Sequence of chain 1.G:
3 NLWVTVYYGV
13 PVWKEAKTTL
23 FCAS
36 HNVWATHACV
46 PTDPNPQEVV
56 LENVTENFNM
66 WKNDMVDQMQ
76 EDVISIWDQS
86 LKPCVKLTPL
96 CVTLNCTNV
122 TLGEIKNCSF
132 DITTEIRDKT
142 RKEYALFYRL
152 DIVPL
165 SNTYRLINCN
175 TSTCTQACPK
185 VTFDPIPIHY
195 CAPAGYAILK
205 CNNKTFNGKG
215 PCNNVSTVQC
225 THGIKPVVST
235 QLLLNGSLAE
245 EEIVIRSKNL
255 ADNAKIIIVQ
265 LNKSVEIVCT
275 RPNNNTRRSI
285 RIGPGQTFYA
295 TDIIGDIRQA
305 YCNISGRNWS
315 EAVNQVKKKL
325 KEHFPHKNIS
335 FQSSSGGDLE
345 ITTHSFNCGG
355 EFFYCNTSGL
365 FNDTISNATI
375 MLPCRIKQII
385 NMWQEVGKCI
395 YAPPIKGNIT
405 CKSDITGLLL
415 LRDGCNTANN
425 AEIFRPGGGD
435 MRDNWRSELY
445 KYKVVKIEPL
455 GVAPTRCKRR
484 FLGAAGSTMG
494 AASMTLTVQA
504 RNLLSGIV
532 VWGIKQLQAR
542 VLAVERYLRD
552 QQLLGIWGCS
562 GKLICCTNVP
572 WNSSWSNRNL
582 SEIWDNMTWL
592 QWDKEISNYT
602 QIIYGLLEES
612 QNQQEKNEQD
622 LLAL

Binding-site contacts:
Ligand atom C5 contacts residue ASN207 of chain 1.G at 3.7 Å.
Ligand atom O5 contacts residue ASN207 of chain 1.G at 2.4 Å (h-bond).
Ligand atom O5 contacts residue PHE210 of chain 1.G at 4.1 Å.
Ligand atom O5 contacts residue THR209 of chain 1.G at 4.2 Å.
Ligand atom C7 contacts residue ASN207 of chain 1.G at 3.2 Å.
Ligand atom O6 contacts residue THR209 of chain 1.G at 4.3 Å.
Ligand atom C4 contacts residue ASN207 of chain 1.G at 4.2 Å.
Ligand atom C1 contacts residue ASN207 of chain 1.G at 1.5 Å.
Ligand atom C5 contacts residue THR209 of chain 1.G at 4.2 Å.
Ligand atom O6 contacts residue PHE210 of chain 1.G at 4.2 Å.
Ligand atom C8 contacts residue ASN207 of chain 1.G at 4.1 Å.
Ligand atom N2 contacts residue ASN207 of chain 1.G at 2.8 Å (h-bond).
Ligand atom O7 contacts residue ASN217 of chain 1.G at 4.2 Å.
Ligand atom O6 contacts residue ASN211 of chain 1.G at 3.8 Å.
Ligand atom C1 contacts residue PHE210 of chain 1.G at 4.1 Å (hydrophobic).
Ligand atom C3 contacts residue ASN207 of chain 1.G at 3.7 Å.
Ligand atom C2 contacts residue ASN207 of chain 1.G at 2.4 Å.
Ligand atom O7 contacts residue ASN207 of chain 1.G at 3.2 Å (h-bond).
Ligand atom C1 contacts residue THR209 of chain 1.G at 4.2 Å.

The protein below binds the small molecule below.
Small molecule (SMILES): CC(=O)N[C@H]1[C@H](O[C@H]2[C@H](O)[C@@H](NC(C)=O)CO[C@@H]2CO)O[C@H](CO)[C@@H](O)[C@@H]1O